Sequence of chain 8.A:
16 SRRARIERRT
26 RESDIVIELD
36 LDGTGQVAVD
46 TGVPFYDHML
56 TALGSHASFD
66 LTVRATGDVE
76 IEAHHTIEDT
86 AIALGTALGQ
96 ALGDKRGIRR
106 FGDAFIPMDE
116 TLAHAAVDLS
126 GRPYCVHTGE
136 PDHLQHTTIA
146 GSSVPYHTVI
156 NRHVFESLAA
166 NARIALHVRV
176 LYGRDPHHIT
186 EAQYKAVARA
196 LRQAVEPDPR

A small-molecule ligand and the protein it binds are described below.
Small molecule (SMILES): C[C@H](N)c1ncnn1C

Sequence of chain 12.A:
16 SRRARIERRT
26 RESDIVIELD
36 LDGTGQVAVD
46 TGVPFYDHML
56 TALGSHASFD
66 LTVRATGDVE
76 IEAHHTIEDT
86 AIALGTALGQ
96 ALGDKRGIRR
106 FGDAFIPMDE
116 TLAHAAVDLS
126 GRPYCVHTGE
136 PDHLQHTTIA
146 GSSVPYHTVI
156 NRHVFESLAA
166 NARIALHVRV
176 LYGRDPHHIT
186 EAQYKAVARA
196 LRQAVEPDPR

Binding-site contacts:
Ligand atom N3 contacts residue GLU186 of chain 12.A at 3.0 Å (salt-bridge).
Ligand atom N3 contacts residue HIS80 of chain 20.A at 3.3 Å (h-bond).
Ligand atom C9 contacts residue GLU83 of chain 20.A at 3.6 Å.
Ligand atom C6 contacts residue HIS80 of chain 20.A at 3.8 Å.
Ligand atom C1 contacts residue MN1 of chain 12.C at 4.2 Å.
Ligand atom N7 contacts residue GLU83 of chain 20.A at 3.1 Å (salt-bridge).
Ligand atom C2 contacts residue MN1 of chain 12.C at 3.3 Å.
Ligand atom N8 contacts residue GLU83 of chain 20.A at 3.5 Å (salt-bridge).
Ligand atom C4 contacts residue HIS80 of chain 20.A at 3.6 Å.
Ligand atom C6 contacts residue GLU186 of chain 12.A at 4.1 Å.
Ligand atom N5 contacts residue MN1 of chain 12.C at 2.3 Å.
Ligand atom C9 contacts residue MET113 of chain 12.A at 4.1 Å (hydrophobic).
Ligand atom N7 contacts residue MN1 of chain 20.B at 2.4 Å.
Ligand atom N5 contacts residue MET113 of chain 12.A at 3.6 Å.
Ligand atom C9 contacts residue ARG127 of chain 8.A at 3.4 Å.
Ligand atom N8 contacts residue MN1 of chain 20.B at 3.4 Å.
Ligand atom C9 contacts residue MN1 of chain 20.B at 3.8 Å.
Ligand atom N5 contacts residue HIS80 of chain 20.A at 3.0 Å (h-bond).
Ligand atom C6 contacts residue HIS183 of chain 12.A at 3.8 Å.
Ligand atom C2 contacts residue HIS80 of chain 20.A at 3.8 Å.
Ligand atom C2 contacts residue GLU186 of chain 12.A at 3.8 Å.
Ligand atom C6 contacts residue MET113 of chain 12.A at 3.6 Å (hydrophobic).
Ligand atom C6 contacts residue HIS182 of chain 12.A at 3.5 Å.
Ligand atom C1 contacts residue GLU27 of chain 20.A at 3.6 Å.
Ligand atom N7 contacts residue HIS79 of chain 20.A at 3.1 Å (h-bond).
Ligand atom C6 contacts residue MN1 of chain 12.C at 3.4 Å.
Ligand atom N3 contacts residue MN1 of chain 12.C at 2.3 Å.
Ligand atom C6 contacts residue HIS79 of chain 20.A at 3.1 Å.
Ligand atom N7 contacts residue HIS183 of chain 12.A at 3.4 Å (h-bond).
Ligand atom N7 contacts residue MET113 of chain 12.A at 3.5 Å.
Ligand atom C4 contacts residue GLU186 of chain 12.A at 4.0 Å.
Ligand atom N3 contacts residue HIS53 of chain 12.A at 3.3 Å (h-bond).
Ligand atom C1 contacts residue HIS80 of chain 20.A at 3.9 Å.
Ligand atom N5 contacts residue HIS182 of chain 12.A at 3.2 Å (h-bond).
Ligand atom C4 contacts residue MN1 of chain 12.C at 3.1 Å.
Ligand atom N8 contacts residue MET113 of chain 12.A at 3.5 Å.
Ligand atom C4 contacts residue MET113 of chain 12.A at 3.5 Å (hydrophobic).
Ligand atom C6 contacts residue MN1 of chain 20.B at 3.3 Å.
Ligand atom N5 contacts residue GLU186 of chain 12.A at 3.3 Å (salt-bridge).
Ligand atom C6 contacts residue GLU83 of chain 20.A at 4.0 Å.

Sequence of chain 20.A:
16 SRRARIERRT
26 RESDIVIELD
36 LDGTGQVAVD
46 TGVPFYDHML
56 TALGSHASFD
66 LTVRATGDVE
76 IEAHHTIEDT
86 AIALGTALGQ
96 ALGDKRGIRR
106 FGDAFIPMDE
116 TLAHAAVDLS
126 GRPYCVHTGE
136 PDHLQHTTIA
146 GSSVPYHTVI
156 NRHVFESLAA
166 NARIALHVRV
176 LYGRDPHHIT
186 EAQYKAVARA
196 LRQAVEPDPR